Binding-site contacts:
Ligand atom N3 contacts residue GLY22 of chain 1.D at 3.5 Å.
Ligand atom N18 contacts residue GLY22 of chain 1.D at 3.1 Å.
Ligand atom C5 contacts residue GLY22 of chain 1.B at 3.3 Å.
Ligand atom N4 contacts residue GLY29 of chain 1.B at 3.0 Å (h-bond).
Ligand atom O16 contacts residue GLY22 of chain 1.D at 3.4 Å.
Ligand atom CL21 contacts residue VAL18 of chain 1.B at 3.5 Å.
Ligand atom O15 contacts residue GLY29 of chain 1.B at 3.5 Å.
Ligand atom C6 contacts residue GLY22 of chain 1.D at 3.1 Å.
Ligand atom C31 contacts residue MET19 of chain 1.B at 3.4 Å (hydrophobic).
Ligand atom N17 contacts residue GLY22 of chain 1.B at 3.3 Å.
Ligand atom C14 contacts residue THR32 of chain 1.D at 3.5 Å.
Ligand atom O16 contacts residue GLY29 of chain 1.D at 3.5 Å.
Ligand atom C5 contacts residue GLY29 of chain 1.B at 3.3 Å.
Ligand atom N18 contacts residue GLY27 of chain 1.D at 3.3 Å (h-bond).
Ligand atom C13 contacts residue THR32 of chain 1.B at 3.4 Å.
Ligand atom S2 contacts residue GLY29 of chain 1.D at 3.5 Å (h-bond).
Ligand atom C7 contacts residue GLY22 of chain 1.B at 3.5 Å.
Ligand atom CL22 contacts residue VAL18 of chain 1.D at 3.5 Å.
Ligand atom O12 contacts residue GLY27 of chain 1.B at 3.4 Å.
Ligand atom O10 contacts residue GLY29 of chain 1.D at 3.1 Å.
Ligand atom O9 contacts residue LEU31 of chain 1.B at 3.1 Å (h-bond).
Ligand atom C27 contacts residue GLY22 of chain 1.D at 3.5 Å.
Ligand atom O12 contacts residue GLY29 of chain 1.B at 3.5 Å (h-bond).
Ligand atom C25 contacts residue ALA25 of chain 1.B at 3.5 Å (hydrophobic).
Ligand atom O9 contacts residue GLY29 of chain 1.B at 3.1 Å.
Ligand atom N17 contacts residue GLY27 of chain 1.B at 3.4 Å (h-bond).
Ligand atom S1 contacts residue GLY29 of chain 1.B at 3.5 Å (h-bond).
Ligand atom N3 contacts residue GLY27 of chain 1.D at 3.3 Å.
Ligand atom O10 contacts residue GLU30 of chain 1.D at 3.5 Å (salt-bridge).
Ligand atom O10 contacts residue LEU31 of chain 1.D at 3.2 Å (h-bond).
Ligand atom O15 contacts residue THR32 of chain 1.B at 2.5 Å (h-bond).
Ligand atom C27 contacts residue ARG23 of chain 1.D at 3.5 Å.
Ligand atom O11 contacts residue GLY29 of chain 1.D at 3.4 Å (h-bond).
Ligand atom O15 contacts residue GLY22 of chain 1.B at 3.4 Å.
Ligand atom O16 contacts residue THR32 of chain 1.D at 2.5 Å (h-bond).
Ligand atom N3 contacts residue GLY29 of chain 1.D at 3.0 Å (h-bond).
Ligand atom C6 contacts residue GLY29 of chain 1.D at 3.4 Å.
Ligand atom N4 contacts residue GLY27 of chain 1.B at 3.4 Å.
Ligand atom O9 contacts residue THR32 of chain 1.B at 2.9 Å (h-bond).
Ligand atom O10 contacts residue THR32 of chain 1.D at 2.7 Å (h-bond).

This protein binds this small molecule.
Small molecule (SMILES): O=C(NCCCCCCNC(=O)NS(=O)(=O)c1cccc(Cl)c1)NS(=O)(=O)c1cccc(Cl)c1

Sequence of chain 1.B:
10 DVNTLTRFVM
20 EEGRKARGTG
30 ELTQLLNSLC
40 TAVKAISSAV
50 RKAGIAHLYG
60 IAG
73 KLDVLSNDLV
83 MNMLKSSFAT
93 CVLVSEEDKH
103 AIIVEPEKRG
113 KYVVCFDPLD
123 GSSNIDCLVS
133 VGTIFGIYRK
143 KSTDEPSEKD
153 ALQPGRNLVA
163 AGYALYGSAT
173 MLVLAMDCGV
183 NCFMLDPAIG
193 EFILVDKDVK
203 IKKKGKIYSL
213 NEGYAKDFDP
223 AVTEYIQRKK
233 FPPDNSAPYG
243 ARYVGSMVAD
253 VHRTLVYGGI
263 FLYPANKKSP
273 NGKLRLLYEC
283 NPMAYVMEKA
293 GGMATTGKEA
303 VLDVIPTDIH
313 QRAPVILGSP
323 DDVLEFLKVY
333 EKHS

Sequence of chain 1.D:
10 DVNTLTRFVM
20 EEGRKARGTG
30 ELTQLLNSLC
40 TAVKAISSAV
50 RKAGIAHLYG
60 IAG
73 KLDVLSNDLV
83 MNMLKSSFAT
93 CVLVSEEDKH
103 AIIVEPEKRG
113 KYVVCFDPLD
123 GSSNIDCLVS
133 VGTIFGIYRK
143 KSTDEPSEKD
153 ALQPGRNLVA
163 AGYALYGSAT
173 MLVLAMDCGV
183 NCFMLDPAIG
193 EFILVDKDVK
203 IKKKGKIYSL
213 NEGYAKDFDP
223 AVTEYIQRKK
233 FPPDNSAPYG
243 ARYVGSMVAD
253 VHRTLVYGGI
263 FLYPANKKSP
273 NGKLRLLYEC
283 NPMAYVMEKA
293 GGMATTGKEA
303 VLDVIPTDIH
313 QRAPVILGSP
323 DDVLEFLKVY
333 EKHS